Sequence of chain 1.A:
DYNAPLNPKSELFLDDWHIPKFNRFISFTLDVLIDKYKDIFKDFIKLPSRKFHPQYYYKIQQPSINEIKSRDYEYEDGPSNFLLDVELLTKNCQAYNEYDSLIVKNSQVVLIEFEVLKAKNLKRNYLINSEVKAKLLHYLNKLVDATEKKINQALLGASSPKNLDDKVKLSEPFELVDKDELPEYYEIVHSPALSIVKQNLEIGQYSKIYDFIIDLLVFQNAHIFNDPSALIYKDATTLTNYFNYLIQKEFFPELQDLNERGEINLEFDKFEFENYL

Binding-site contacts:
Ligand atom CH contacts residue ILE245 of chain 1.A at 3.5 Å (hydrophobic).
Ligand atom CD contacts residue ILE245 of chain 1.A at 4.1 Å (hydrophobic).
Ligand atom OH contacts residue ASN239 of chain 1.A at 2.8 Å (h-bond).
Ligand atom C contacts residue PHE238 of chain 1.A at 3.5 Å (hydrophobic).
Ligand atom CH3 contacts residue PHE184 of chain 1.A at 4.2 Å (hydrophobic).
Ligand atom CH3 contacts residue PRO183 of chain 1.A at 3.6 Å (hydrophobic).
Ligand atom CH3 contacts residue ILE245 of chain 1.A at 3.4 Å (hydrophobic).
Ligand atom CH contacts residue TYR196 of chain 1.A at 4.2 Å (hydrophobic).
Ligand atom CA contacts residue PHE238 of chain 1.A at 3.9 Å (hydrophobic).
Ligand atom OH contacts residue TYR196 of chain 1.A at 3.9 Å.
Ligand atom CE contacts residue PHE238 of chain 1.A at 3.8 Å (hydrophobic).
Ligand atom CE contacts residue ASN239 of chain 1.A at 4.0 Å.
Ligand atom OH contacts residue ALA235 of chain 1.A at 4.0 Å.
Ligand atom OH contacts residue ILE245 of chain 1.A at 4.1 Å.
Ligand atom CH contacts residue ASN239 of chain 1.A at 3.8 Å.
Ligand atom NZ contacts residue ASN239 of chain 1.A at 4.4 Å.
Ligand atom CB contacts residue LEU193 of chain 1.A at 3.7 Å (hydrophobic).
Ligand atom O contacts residue LEU193 of chain 1.A at 3.9 Å.
Ligand atom NZ contacts residue ILE245 of chain 1.A at 3.6 Å.
Ligand atom CE contacts residue ILE245 of chain 1.A at 4.5 Å (hydrophobic).
Ligand atom CB contacts residue PHE238 of chain 1.A at 4.0 Å (hydrophobic).
Ligand atom CD contacts residue PHE238 of chain 1.A at 4.3 Å (hydrophobic).
Ligand atom CD contacts residue ASN239 of chain 1.A at 3.5 Å.
Ligand atom OH contacts residue PHE238 of chain 1.A at 4.1 Å.
Ligand atom CE contacts residue TYR196 of chain 1.A at 4.5 Å (hydrophobic).
Ligand atom O contacts residue PHE238 of chain 1.A at 3.7 Å.
Ligand atom CA contacts residue ASN239 of chain 1.A at 4.0 Å.
Ligand atom CG contacts residue LEU193 of chain 1.A at 4.4 Å (hydrophobic).

This small molecule binds to this protein.
Small molecule (SMILES): CC(=O)NCCCC[C@H](N)C(=O)O